Sequence of chain 1.A:
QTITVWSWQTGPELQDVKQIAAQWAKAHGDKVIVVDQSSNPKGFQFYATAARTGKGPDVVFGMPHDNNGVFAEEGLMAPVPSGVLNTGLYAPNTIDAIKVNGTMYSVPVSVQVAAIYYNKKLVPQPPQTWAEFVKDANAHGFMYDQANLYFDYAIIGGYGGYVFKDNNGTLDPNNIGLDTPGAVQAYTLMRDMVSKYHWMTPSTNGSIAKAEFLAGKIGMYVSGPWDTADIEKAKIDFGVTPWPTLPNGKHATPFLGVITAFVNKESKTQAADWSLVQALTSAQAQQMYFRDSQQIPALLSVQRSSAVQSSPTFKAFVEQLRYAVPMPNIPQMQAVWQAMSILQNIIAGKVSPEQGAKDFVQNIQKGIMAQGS

A protein and the small-molecule ligand that binds it are described below.
Small molecule (SMILES): OC[C@H]1O[C@H](O[C@H]2[C@H](O)[C@@H](O)[C@@H](O)O[C@@H]2CO)[C@H](O)[C@@H](O)[C@@H]1O

Binding-site contacts:
Ligand atom O1 contacts residue PHE73 of chain 1.A at 4.0 Å.
Ligand atom O4 contacts residue PHE73 of chain 1.A at 3.8 Å.
Ligand atom C3 contacts residue ASP95 of chain 1.A at 3.5 Å.
Ligand atom C2 contacts residue MET356 of chain 1.A at 4.1 Å (hydrophobic).
Ligand atom O5 contacts residue TRP255 of chain 1.A at 4.1 Å.
Ligand atom C6 contacts residue TYR179 of chain 1.A at 3.8 Å (hydrophobic).
Ligand atom O6 contacts residue MET369 of chain 1.A at 3.9 Å.
Ligand atom C2 contacts residue ASP95 of chain 1.A at 3.4 Å.
Ligand atom C3 contacts residue PRO93 of chain 1.A at 4.0 Å (hydrophobic).
Ligand atom C3 contacts residue PHE73 of chain 1.A at 3.7 Å (hydrophobic).
Ligand atom O2 contacts residue GLN141 of chain 1.A at 2.8 Å (h-bond).
Ligand atom C1 contacts residue TYR179 of chain 1.A at 3.6 Å (hydrophobic).
Ligand atom C4 contacts residue TRP366 of chain 1.A at 3.8 Å (hydrophobic).
Ligand atom O2 contacts residue PRO93 of chain 1.A at 3.1 Å.
Ligand atom O6 contacts residue ASN177 of chain 1.A at 2.8 Å (h-bond).
Ligand atom C4 contacts residue TYR179 of chain 1.A at 4.1 Å (hydrophobic).
Ligand atom O2 contacts residue MET356 of chain 1.A at 3.5 Å.
Ligand atom C3 contacts residue ASN96 of chain 1.A at 4.1 Å.
Ligand atom C2 contacts residue TRP255 of chain 1.A at 3.9 Å (hydrophobic).
Ligand atom O3 contacts residue ASN96 of chain 1.A at 3.0 Å (h-bond).
Ligand atom C2 contacts residue GLN141 of chain 1.A at 3.6 Å.
Ligand atom O3 contacts residue MET356 of chain 1.A at 4.2 Å.
Ligand atom C6 contacts residue ASN177 of chain 1.A at 3.8 Å.
Ligand atom O3 contacts residue PHE73 of chain 1.A at 3.8 Å.
Ligand atom O6 contacts residue PHE180 of chain 1.A at 3.9 Å.
Ligand atom C3 contacts residue TRP366 of chain 1.A at 4.2 Å (hydrophobic).
Ligand atom O2 contacts residue TRP255 of chain 1.A at 3.9 Å.
Ligand atom O2 contacts residue ILE288 of chain 1.A at 4.1 Å.
Ligand atom C6 contacts residue MET369 of chain 1.A at 4.1 Å (hydrophobic).
Ligand atom O5 contacts residue TRP366 of chain 1.A at 4.1 Å.
Ligand atom O3 contacts residue ASP95 of chain 1.A at 2.6 Å (salt-bridge).
Ligand atom C1 contacts residue TRP255 of chain 1.A at 4.0 Å (hydrophobic).
Ligand atom O3 contacts residue PRO93 of chain 1.A at 3.5 Å.
Ligand atom C2 contacts residue TYR179 of chain 1.A at 4.2 Å (hydrophobic).
Ligand atom O3 contacts residue TRP366 of chain 1.A at 3.8 Å.
Ligand atom O2 contacts residue ASP95 of chain 1.A at 2.7 Å (salt-bridge).
Ligand atom O5 contacts residue TYR179 of chain 1.A at 3.5 Å.
Ligand atom C6 contacts residue TRP366 of chain 1.A at 4.0 Å (hydrophobic).
Ligand atom C2 contacts residue TRP366 of chain 1.A at 4.0 Å (hydrophobic).
Ligand atom O3 contacts residue TYR179 of chain 1.A at 4.0 Å.